Sequence of chain 1.B:
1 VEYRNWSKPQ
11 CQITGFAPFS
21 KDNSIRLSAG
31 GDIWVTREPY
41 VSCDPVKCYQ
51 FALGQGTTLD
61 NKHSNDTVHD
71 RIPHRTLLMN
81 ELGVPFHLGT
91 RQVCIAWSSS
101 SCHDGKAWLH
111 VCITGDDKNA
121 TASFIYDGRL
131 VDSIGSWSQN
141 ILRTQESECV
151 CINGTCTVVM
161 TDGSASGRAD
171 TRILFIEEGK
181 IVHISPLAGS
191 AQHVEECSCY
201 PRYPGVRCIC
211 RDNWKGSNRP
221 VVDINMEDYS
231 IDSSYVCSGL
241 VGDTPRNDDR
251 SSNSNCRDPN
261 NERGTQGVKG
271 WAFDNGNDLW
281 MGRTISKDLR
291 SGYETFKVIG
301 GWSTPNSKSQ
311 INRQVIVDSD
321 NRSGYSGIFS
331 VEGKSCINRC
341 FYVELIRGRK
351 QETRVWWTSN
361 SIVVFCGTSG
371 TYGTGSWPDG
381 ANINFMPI

A small-molecule ligand and the protein it binds are described below.
Small molecule (SMILES): CC(=O)N[C@H]1[C@H](O[C@H]2[C@H](O)[C@@H](NC(C)=O)CO[C@@H]2CO[C@H]2O[C@H](CO)[C@@H](O)[C@H](O)[C@@H]2O)O[C@H](CO)[C@@H](O[C@@H]2O[C@H](CO)[C@@H](O)[C@H](O[C@H]3O[C@H](CO)[C@@H](O)[C@H](O)[C@@H]3O[C@H]3O[C@H](CO)C(O)C(O)[C@@H]3O)[C@@H]2O)[C@@H]1O

Binding-site contacts:
Ligand atom O4 contacts residue ASN312 of chain 2.A at 3.5 Å (h-bond).
Ligand atom O4 contacts residue ARG313 of chain 2.A at 3.5 Å (salt-bridge).
Ligand atom O2 contacts residue GLN310 of chain 2.A at 2.9 Å (h-bond).
Ligand atom C8 contacts residue GLY373 of chain 2.A at 0.6 Å.
Ligand atom C7 contacts residue THR374 of chain 2.A at 2.9 Å.
Ligand atom C1 contacts residue ARG313 of chain 2.A at 3.3 Å.
Ligand atom C2 contacts residue ARG313 of chain 2.A at 3.5 Å.
Ligand atom C3 contacts residue ASN312 of chain 2.A at 3.5 Å.
Ligand atom C1 contacts residue ASN119 of chain 1.B at 1.5 Å.
Ligand atom C3 contacts residue GLY373 of chain 2.A at 3.3 Å.
Ligand atom O5 contacts residue ASN119 of chain 1.B at 2.4 Å (h-bond).
Ligand atom C2 contacts residue GLY373 of chain 2.A at 3.1 Å.
Ligand atom O2 contacts residue ARG313 of chain 2.A at 3.4 Å (salt-bridge).
Ligand atom O2 contacts residue ARG313 of chain 2.A at 2.4 Å (salt-bridge).
Ligand atom C8 contacts residue THR374 of chain 2.A at 2.2 Å.
Ligand atom O6 contacts residue ILE311 of chain 2.A at 2.9 Å.
Ligand atom O3 contacts residue TYR372 of chain 2.A at 3.5 Å.
Ligand atom C7 contacts residue GLY373 of chain 2.A at 0.9 Å.
Ligand atom N2 contacts residue GLY373 of chain 2.A at 1.8 Å.
Ligand atom O7 contacts residue TYR372 of chain 2.A at 1.6 Å (h-bond).
Ligand atom O5 contacts residue ARG313 of chain 2.A at 3.5 Å.
Ligand atom N2 contacts residue ASN119 of chain 1.B at 3.0 Å (h-bond).
Ligand atom C1 contacts residue THR374 of chain 2.A at 2.7 Å.
Ligand atom N2 contacts residue THR374 of chain 2.A at 2.8 Å (h-bond).
Ligand atom C6 contacts residue ARG313 of chain 2.A at 3.5 Å.
Ligand atom O7 contacts residue ASN312 of chain 2.A at 3.4 Å (h-bond).
Ligand atom C2 contacts residue THR374 of chain 2.A at 3.3 Å.
Ligand atom O6 contacts residue ARG313 of chain 2.A at 2.3 Å (salt-bridge).
Ligand atom O3 contacts residue ASN312 of chain 2.A at 2.7 Å (h-bond).
Ligand atom C6 contacts residue ILE311 of chain 2.A at 3.4 Å (hydrophobic).
Ligand atom C8 contacts residue TYR372 of chain 2.A at 2.5 Å (hydrophobic).
Ligand atom C7 contacts residue TYR372 of chain 2.A at 2.3 Å (hydrophobic).
Ligand atom C2 contacts residue ASN119 of chain 1.B at 2.5 Å.
Ligand atom O5 contacts residue THR374 of chain 2.A at 3.6 Å (h-bond).
Ligand atom C8 contacts residue ASN119 of chain 1.B at 3.1 Å.
Ligand atom O7 contacts residue GLY373 of chain 2.A at 1.9 Å.
Ligand atom O7 contacts residue ASN119 of chain 1.B at 2.9 Å (h-bond).
Ligand atom O3 contacts residue GLY373 of chain 2.A at 3.4 Å (h-bond).
Ligand atom N2 contacts residue TYR372 of chain 2.A at 3.1 Å (h-bond).
Ligand atom C7 contacts residue ASN119 of chain 1.B at 3.1 Å.

Sequence of chain 2.A:
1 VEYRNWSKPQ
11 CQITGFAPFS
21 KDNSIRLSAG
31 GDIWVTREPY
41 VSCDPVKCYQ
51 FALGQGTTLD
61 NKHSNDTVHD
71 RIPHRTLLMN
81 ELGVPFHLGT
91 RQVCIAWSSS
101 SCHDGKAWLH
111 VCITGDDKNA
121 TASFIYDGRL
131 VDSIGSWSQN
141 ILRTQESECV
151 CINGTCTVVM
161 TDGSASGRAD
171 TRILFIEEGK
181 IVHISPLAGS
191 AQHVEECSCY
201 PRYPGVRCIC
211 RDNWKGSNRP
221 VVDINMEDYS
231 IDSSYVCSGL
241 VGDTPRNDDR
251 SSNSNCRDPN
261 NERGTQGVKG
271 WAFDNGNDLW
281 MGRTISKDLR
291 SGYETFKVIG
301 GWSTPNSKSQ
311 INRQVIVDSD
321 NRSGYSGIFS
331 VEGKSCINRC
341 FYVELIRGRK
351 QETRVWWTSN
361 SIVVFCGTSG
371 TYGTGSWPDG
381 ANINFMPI